Binding-site contacts:
Ligand atom CL2 contacts residue ILE38 of chain 1.D at 3.6 Å.
Ligand atom O27 contacts residue MN1 of chain 1.T at 1.9 Å.
Ligand atom C22 contacts residue MN1 of chain 1.T at 3.8 Å.
Ligand atom C23 contacts residue GLU100 of chain 1.D at 3.8 Å.
Ligand atom O25 contacts residue MN1 of chain 1.S at 1.9 Å.
Ligand atom C5 contacts residue PHE86 of chain 1.D at 3.6 Å (hydrophobic).
Ligand atom C21 contacts residue TYR24 of chain 1.D at 3.4 Å (hydrophobic).
Ligand atom O28 contacts residue HIS41 of chain 1.D at 3.1 Å.
Ligand atom C3 contacts residue ARG65 of chain 1.D at 3.4 Å.
Ligand atom C12 contacts residue MN1 of chain 1.T at 3.8 Å.
Ligand atom C14 contacts residue MN1 of chain 1.T at 3.0 Å.
Ligand atom C24 contacts residue HIS41 of chain 1.D at 3.7 Å.
Ligand atom O25 contacts residue LYS115 of chain 1.D at 3.5 Å (salt-bridge).
Ligand atom C20 contacts residue TYR24 of chain 1.D at 3.3 Å (hydrophobic).
Ligand atom C5 contacts residue LYS85 of chain 1.D at 3.4 Å.
Ligand atom O28 contacts residue MN1 of chain 1.S at 2.4 Å.
Ligand atom C6 contacts residue PHE86 of chain 1.D at 3.1 Å (hydrophobic).
Ligand atom C6 contacts residue TRP69 of chain 1.D at 3.4 Å (hydrophobic).
Ligand atom C4 contacts residue ARG65 of chain 1.D at 3.7 Å.
Ligand atom O25 contacts residue GLU100 of chain 1.D at 3.4 Å (salt-bridge).
Ligand atom O28 contacts residue GLU100 of chain 1.D at 3.5 Å (salt-bridge).
Ligand atom C23 contacts residue MN1 of chain 1.T at 3.4 Å.
Ligand atom C5 contacts residue TRP69 of chain 1.D at 3.6 Å (hydrophobic).
Ligand atom C12 contacts residue LEU87 of chain 1.D at 3.5 Å (hydrophobic).
Ligand atom C7 contacts residue TYR24 of chain 1.D at 3.8 Å (hydrophobic).
Ligand atom C6 contacts residue LEU87 of chain 1.D at 2.8 Å (hydrophobic).
Ligand atom C1 contacts residue ARG65 of chain 1.D at 3.5 Å.
Ligand atom C23 contacts residue MN1 of chain 1.S at 3.0 Å.
Ligand atom C1 contacts residue LEU87 of chain 1.D at 3.1 Å (hydrophobic).
Ligand atom C24 contacts residue MN1 of chain 1.S at 2.8 Å.
Ligand atom C24 contacts residue GLU100 of chain 1.D at 3.8 Å.
Ligand atom CL2 contacts residue GLU26 of chain 1.D at 3.5 Å.
Ligand atom O25 contacts residue HIS41 of chain 1.D at 3.0 Å (h-bond).
Ligand atom C2 contacts residue ARG65 of chain 1.D at 3.3 Å.
Ligand atom O25 contacts residue ILE101 of chain 1.D at 2.9 Å (h-bond).
Ligand atom O26 contacts residue TYR111 of chain 1.D at 3.7 Å.
Ligand atom O28 contacts residue GLU61 of chain 1.D at 3.6 Å.
Ligand atom O27 contacts residue GLU61 of chain 1.D at 3.1 Å (salt-bridge).
Ligand atom O28 contacts residue ASP89 of chain 1.D at 3.1 Å (salt-bridge).
Ligand atom O28 contacts residue MN1 of chain 1.T at 2.3 Å.

Sequence of chain 1.D:
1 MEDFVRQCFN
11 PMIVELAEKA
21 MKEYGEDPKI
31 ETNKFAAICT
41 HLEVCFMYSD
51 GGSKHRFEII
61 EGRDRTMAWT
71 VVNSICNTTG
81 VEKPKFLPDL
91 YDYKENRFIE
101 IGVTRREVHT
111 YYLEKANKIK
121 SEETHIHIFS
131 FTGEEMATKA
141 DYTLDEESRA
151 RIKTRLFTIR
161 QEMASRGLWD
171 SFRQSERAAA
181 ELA

This protein binds this small molecule.
Small molecule (SMILES): O=C(O)/C(O)=C/C(=O)C1(Cc2ccc(Cl)cc2)CCN(Cc2ccccc2)CC1